The protein below binds the small molecule below.
Small molecule (SMILES): CC(=O)N[C@@H]1[C@@H](O)[C@H](O)[C@@H](CO)O[C@H]1O

Binding-site contacts:
Ligand atom C7 contacts residue ASN616 of chain 1.B at 3.2 Å.
Ligand atom C5 contacts residue ASN616 of chain 1.B at 3.7 Å.
Ligand atom O6 contacts residue THR618 of chain 1.B at 4.5 Å.
Ligand atom C5 contacts residue THR618 of chain 1.B at 4.3 Å.
Ligand atom C1 contacts residue THR618 of chain 1.B at 4.3 Å.
Ligand atom O5 contacts residue THR618 of chain 1.B at 3.5 Å.
Ligand atom C2 contacts residue ASN616 of chain 1.B at 2.5 Å.
Ligand atom O7 contacts residue ASN616 of chain 1.B at 3.2 Å (h-bond).
Ligand atom C6 contacts residue THR618 of chain 1.B at 4.1 Å.
Ligand atom C3 contacts residue ASN616 of chain 1.B at 3.8 Å.
Ligand atom O5 contacts residue ASN616 of chain 1.B at 2.4 Å (h-bond).
Ligand atom C1 contacts residue ASN616 of chain 1.B at 1.4 Å.
Ligand atom C4 contacts residue ASN616 of chain 1.B at 4.2 Å.
Ligand atom N2 contacts residue ASN616 of chain 1.B at 2.9 Å (h-bond).
Ligand atom C8 contacts residue ASN616 of chain 1.B at 4.4 Å.

Sequence of chain 1.B:
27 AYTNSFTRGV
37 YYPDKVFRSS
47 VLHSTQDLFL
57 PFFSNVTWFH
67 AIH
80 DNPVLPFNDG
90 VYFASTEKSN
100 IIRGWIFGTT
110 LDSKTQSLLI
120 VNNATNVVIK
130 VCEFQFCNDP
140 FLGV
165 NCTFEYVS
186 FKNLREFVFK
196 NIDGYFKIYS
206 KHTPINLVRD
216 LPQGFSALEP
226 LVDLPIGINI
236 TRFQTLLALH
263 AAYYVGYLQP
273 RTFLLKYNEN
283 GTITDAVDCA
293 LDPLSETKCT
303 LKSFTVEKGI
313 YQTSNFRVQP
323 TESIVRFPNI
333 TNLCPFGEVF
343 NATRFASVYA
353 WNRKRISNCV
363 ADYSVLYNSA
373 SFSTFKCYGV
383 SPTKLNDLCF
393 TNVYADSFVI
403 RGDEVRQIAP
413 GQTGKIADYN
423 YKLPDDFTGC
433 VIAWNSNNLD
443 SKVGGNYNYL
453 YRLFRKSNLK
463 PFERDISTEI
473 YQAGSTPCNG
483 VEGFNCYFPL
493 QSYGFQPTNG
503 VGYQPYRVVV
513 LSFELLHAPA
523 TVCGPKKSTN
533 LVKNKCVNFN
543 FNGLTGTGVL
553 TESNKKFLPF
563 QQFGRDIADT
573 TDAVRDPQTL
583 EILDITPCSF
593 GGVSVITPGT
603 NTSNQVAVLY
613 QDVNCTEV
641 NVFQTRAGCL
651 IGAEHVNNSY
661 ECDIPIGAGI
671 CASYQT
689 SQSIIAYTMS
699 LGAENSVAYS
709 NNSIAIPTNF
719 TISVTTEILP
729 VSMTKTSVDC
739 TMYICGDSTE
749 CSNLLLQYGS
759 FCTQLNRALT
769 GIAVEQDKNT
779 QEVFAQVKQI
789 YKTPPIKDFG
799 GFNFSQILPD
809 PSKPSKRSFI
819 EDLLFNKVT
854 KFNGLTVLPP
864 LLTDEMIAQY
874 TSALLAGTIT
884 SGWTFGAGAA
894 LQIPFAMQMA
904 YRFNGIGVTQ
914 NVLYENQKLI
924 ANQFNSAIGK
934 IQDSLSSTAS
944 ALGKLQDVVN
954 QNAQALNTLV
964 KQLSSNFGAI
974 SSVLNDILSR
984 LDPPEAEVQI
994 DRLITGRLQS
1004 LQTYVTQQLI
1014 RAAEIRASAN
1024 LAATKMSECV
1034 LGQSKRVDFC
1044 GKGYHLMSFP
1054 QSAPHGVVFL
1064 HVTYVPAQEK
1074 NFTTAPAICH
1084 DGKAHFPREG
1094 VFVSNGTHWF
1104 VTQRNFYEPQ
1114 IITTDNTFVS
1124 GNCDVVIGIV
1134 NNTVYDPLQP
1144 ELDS